A small-molecule ligand and the protein it binds are described below.
Small molecule (SMILES): Cc1ccc(C(N)=O)cn1

Binding-site contacts:
Ligand atom C2 contacts residue GLY261 of chain 1.A at 3.8 Å.
Ligand atom C7 contacts residue ALA262 of chain 1.A at 4.2 Å (hydrophobic).
Ligand atom C3 contacts residue LEU264 of chain 1.A at 3.1 Å (hydrophobic).
Ligand atom C7 contacts residue GLU246 of chain 1.A at 3.5 Å.
Ligand atom N2 contacts residue TYR301 of chain 1.A at 3.8 Å.
Ligand atom C4 contacts residue TYR301 of chain 1.A at 3.5 Å (hydrophobic).
Ligand atom C6 contacts residue ALA262 of chain 1.A at 4.2 Å (hydrophobic).
Ligand atom C3 contacts residue TYR301 of chain 1.A at 4.1 Å (hydrophobic).
Ligand atom C2 contacts residue LEU264 of chain 1.A at 4.2 Å (hydrophobic).
Ligand atom C4 contacts residue ALA262 of chain 1.A at 3.4 Å (hydrophobic).
Ligand atom O1 contacts residue ALA262 of chain 1.A at 3.9 Å.
Ligand atom C4 contacts residue PHE263 of chain 1.A at 4.1 Å (hydrophobic).
Ligand atom C1 contacts residue GLY261 of chain 1.A at 4.1 Å.
Ligand atom C1 contacts residue ARG250 of chain 1.A at 4.0 Å.
Ligand atom C5 contacts residue SER330 of chain 1.A at 3.4 Å.
Ligand atom C2 contacts residue PHE263 of chain 1.A at 4.0 Å (hydrophobic).
Ligand atom C1 contacts residue PHE263 of chain 1.A at 3.5 Å (hydrophobic).
Ligand atom C6 contacts residue GLY261 of chain 1.A at 4.0 Å.
Ligand atom C2 contacts residue GLU246 of chain 1.A at 4.0 Å.
Ligand atom C2 contacts residue ALA262 of chain 1.A at 3.8 Å (hydrophobic).
Ligand atom N1 contacts residue GLY261 of chain 1.A at 3.6 Å (h-bond).
Ligand atom N1 contacts residue GLU246 of chain 1.A at 3.5 Å.
Ligand atom O1 contacts residue ARG265 of chain 1.A at 3.0 Å (salt-bridge).
Ligand atom C4 contacts residue LEU264 of chain 1.A at 3.8 Å (hydrophobic).
Ligand atom C5 contacts residue ALA262 of chain 1.A at 3.8 Å (hydrophobic).
Ligand atom N2 contacts residue GLU246 of chain 1.A at 2.9 Å (salt-bridge).
Ligand atom O1 contacts residue SER330 of chain 1.A at 1.5 Å (h-bond).
Ligand atom C6 contacts residue GLU246 of chain 1.A at 3.1 Å.
Ligand atom C4 contacts residue SER330 of chain 1.A at 4.2 Å.
Ligand atom C3 contacts residue ALA262 of chain 1.A at 3.3 Å (hydrophobic).
Ligand atom N1 contacts residue ALA262 of chain 1.A at 4.2 Å.
Ligand atom C5 contacts residue TYR301 of chain 1.A at 3.5 Å (hydrophobic).
Ligand atom C3 contacts residue PHE263 of chain 1.A at 3.5 Å (hydrophobic).
Ligand atom N2 contacts residue SER330 of chain 1.A at 2.4 Å (h-bond).
Ligand atom C7 contacts residue SER330 of chain 1.A at 2.1 Å.
Ligand atom C5 contacts residue GLU246 of chain 1.A at 3.4 Å.
Ligand atom C6 contacts residue TYR301 of chain 1.A at 4.0 Å (hydrophobic).
Ligand atom N2 contacts residue TYR299 of chain 1.A at 4.2 Å.
Ligand atom C7 contacts residue TYR301 of chain 1.A at 3.6 Å (hydrophobic).
Ligand atom C1 contacts residue LEU264 of chain 1.A at 4.1 Å (hydrophobic).

Sequence of chain 1.A:
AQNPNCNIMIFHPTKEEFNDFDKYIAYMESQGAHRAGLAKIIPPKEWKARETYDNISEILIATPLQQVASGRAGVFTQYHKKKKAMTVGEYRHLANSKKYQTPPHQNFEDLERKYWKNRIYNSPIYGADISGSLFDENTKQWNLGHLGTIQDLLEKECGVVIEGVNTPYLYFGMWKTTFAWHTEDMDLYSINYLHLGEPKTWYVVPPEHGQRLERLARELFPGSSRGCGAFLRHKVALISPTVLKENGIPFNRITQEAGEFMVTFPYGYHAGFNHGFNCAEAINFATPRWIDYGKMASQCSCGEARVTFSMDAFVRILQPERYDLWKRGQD